Sequence of chain 1.B:
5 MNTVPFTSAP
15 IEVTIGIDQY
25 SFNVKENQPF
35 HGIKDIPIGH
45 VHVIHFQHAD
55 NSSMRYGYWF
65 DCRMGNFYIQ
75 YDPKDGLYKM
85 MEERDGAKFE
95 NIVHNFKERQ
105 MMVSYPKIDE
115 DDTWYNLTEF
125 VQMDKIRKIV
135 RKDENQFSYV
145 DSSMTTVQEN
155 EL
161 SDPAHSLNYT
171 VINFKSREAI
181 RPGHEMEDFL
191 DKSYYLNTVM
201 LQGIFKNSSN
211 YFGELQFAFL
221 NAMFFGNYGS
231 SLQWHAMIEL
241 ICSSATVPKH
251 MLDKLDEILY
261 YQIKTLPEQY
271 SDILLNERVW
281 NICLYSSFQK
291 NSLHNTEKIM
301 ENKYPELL

This small molecule binds to this protein.
Small molecule (SMILES): N[C@H](Cc1ncc[nH]1)c1ccccc1

Binding-site contacts:
Ligand atom C8 contacts residue GLU214 of chain 1.B at 3.9 Å.
Ligand atom C4 contacts residue LYS129 of chain 1.B at 3.1 Å.
Ligand atom C10 contacts residue THR170 of chain 1.B at 3.5 Å.
Ligand atom N contacts residue PHE205 of chain 1.B at 3.6 Å.
Ligand atom C7 contacts residue ASN210 of chain 1.B at 3.2 Å.
Ligand atom N contacts residue ASN210 of chain 1.B at 4.1 Å.
Ligand atom C3 contacts residue GLU214 of chain 1.B at 4.1 Å.
Ligand atom N2 contacts residue LYS129 of chain 1.B at 3.3 Å (salt-bridge).
Ligand atom N1 contacts residue THR170 of chain 1.B at 3.8 Å.
Ligand atom C contacts residue PHE217 of chain 1.B at 4.1 Å (hydrophobic).
Ligand atom C1 contacts residue GLY213 of chain 1.B at 3.5 Å.
Ligand atom C contacts residue GLU214 of chain 1.B at 4.1 Å.
Ligand atom C10 contacts residue GLU214 of chain 1.B at 3.9 Å.
Ligand atom C5 contacts residue PHE217 of chain 1.B at 4.0 Å (hydrophobic).
Ligand atom C1 contacts residue LYS129 of chain 1.B at 3.7 Å.
Ligand atom C5 contacts residue ILE130 of chain 1.B at 3.9 Å (hydrophobic).
Ligand atom C4 contacts residue ILE130 of chain 1.B at 4.2 Å (hydrophobic).
Ligand atom C5 contacts residue GLY213 of chain 1.B at 4.2 Å.
Ligand atom N1 contacts residue GLU214 of chain 1.B at 3.0 Å (salt-bridge).
Ligand atom C2 contacts residue ASN210 of chain 1.B at 3.9 Å.
Ligand atom C5 contacts residue LYS129 of chain 1.B at 3.6 Å.
Ligand atom N1 contacts residue PHE205 of chain 1.B at 4.0 Å.
Ligand atom C8 contacts residue PHE205 of chain 1.B at 3.8 Å (hydrophobic).
Ligand atom C1 contacts residue GLU214 of chain 1.B at 3.7 Å.
Ligand atom C6 contacts residue LYS129 of chain 1.B at 3.8 Å.
Ligand atom C7 contacts residue PHE205 of chain 1.B at 4.1 Å (hydrophobic).
Ligand atom C5 contacts residue GLU214 of chain 1.B at 4.2 Å.
Ligand atom C3 contacts residue LYS129 of chain 1.B at 3.6 Å.
Ligand atom N2 contacts residue LYS132 of chain 1.B at 3.8 Å.
Ligand atom C contacts residue GLY213 of chain 1.B at 3.6 Å.
Ligand atom C2 contacts residue LYS129 of chain 1.B at 3.7 Å.
Ligand atom C2 contacts residue GLU214 of chain 1.B at 3.6 Å.
Ligand atom C2 contacts residue GLY213 of chain 1.B at 3.8 Å.
Ligand atom C4 contacts residue ILE133 of chain 1.B at 3.7 Å (hydrophobic).
Ligand atom C7 contacts residue GLU214 of chain 1.B at 4.1 Å.
Ligand atom C9 contacts residue PHE205 of chain 1.B at 3.9 Å (hydrophobic).
Ligand atom C9 contacts residue ILE204 of chain 1.B at 3.9 Å (hydrophobic).
Ligand atom C1 contacts residue PHE124 of chain 1.B at 3.6 Å (hydrophobic).
Ligand atom C8 contacts residue ASN210 of chain 1.B at 4.2 Å.
Ligand atom C contacts residue LYS129 of chain 1.B at 4.1 Å.